Binding-site contacts:
Ligand atom C5 contacts residue ASN61 of chain 1.A at 3.7 Å.
Ligand atom C6 contacts residue TYR28 of chain 1.A at 3.6 Å (hydrophobic).
Ligand atom O6 contacts residue TYR28 of chain 1.A at 3.7 Å.
Ligand atom C7 contacts residue ASN61 of chain 1.A at 3.8 Å.
Ligand atom C2 contacts residue ASN61 of chain 1.A at 2.6 Å.
Ligand atom C4 contacts residue ASN61 of chain 1.A at 4.3 Å.
Ligand atom O5 contacts residue TYR28 of chain 1.A at 3.6 Å.
Ligand atom C3 contacts residue ASN61 of chain 1.A at 3.9 Å.
Ligand atom O7 contacts residue ASN61 of chain 1.A at 4.1 Å.
Ligand atom C1 contacts residue ASN61 of chain 1.A at 1.5 Å.
Ligand atom N2 contacts residue ASN61 of chain 1.A at 2.9 Å (h-bond).
Ligand atom O5 contacts residue ASN61 of chain 1.A at 2.5 Å (h-bond).
Ligand atom C5 contacts residue TYR28 of chain 1.A at 4.3 Å (hydrophobic).

Sequence of chain 1.A:
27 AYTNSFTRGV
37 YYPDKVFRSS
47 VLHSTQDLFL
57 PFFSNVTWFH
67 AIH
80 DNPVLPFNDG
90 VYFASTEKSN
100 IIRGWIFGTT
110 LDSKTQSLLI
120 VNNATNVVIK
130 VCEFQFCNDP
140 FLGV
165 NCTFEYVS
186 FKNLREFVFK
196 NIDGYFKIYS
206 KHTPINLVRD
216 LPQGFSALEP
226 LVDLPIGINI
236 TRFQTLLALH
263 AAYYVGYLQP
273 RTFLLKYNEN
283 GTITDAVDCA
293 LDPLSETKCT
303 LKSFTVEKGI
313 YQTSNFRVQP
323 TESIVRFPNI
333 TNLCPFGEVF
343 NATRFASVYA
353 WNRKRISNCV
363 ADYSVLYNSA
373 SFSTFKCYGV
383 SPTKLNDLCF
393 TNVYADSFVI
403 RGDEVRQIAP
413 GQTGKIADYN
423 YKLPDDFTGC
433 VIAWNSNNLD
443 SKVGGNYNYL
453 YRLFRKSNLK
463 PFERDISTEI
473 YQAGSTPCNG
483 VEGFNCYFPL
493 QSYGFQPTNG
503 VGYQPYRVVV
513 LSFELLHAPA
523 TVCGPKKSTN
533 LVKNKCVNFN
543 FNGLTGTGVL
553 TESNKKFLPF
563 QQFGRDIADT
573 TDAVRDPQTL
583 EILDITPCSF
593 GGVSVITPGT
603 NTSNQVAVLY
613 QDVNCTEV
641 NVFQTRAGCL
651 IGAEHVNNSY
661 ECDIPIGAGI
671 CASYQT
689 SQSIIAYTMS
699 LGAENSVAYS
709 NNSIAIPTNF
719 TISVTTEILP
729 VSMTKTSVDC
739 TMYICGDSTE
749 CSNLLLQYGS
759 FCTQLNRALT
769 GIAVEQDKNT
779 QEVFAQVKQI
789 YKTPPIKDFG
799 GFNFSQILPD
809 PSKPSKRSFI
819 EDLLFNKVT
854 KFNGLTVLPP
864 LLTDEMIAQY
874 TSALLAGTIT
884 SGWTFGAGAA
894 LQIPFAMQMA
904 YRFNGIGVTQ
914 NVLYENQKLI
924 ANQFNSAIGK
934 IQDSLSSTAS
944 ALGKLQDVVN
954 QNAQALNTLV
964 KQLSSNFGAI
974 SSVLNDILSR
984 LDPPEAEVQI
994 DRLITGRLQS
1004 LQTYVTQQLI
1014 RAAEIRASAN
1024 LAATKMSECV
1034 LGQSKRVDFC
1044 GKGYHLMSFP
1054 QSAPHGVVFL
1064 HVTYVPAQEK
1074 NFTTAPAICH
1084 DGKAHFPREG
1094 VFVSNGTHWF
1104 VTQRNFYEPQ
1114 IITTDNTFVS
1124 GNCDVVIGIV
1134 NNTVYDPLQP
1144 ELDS

The small molecule below binds the protein below.
Small molecule (SMILES): CC(=O)N[C@@H]1[C@@H](O)[C@H](O)[C@@H](CO)O[C@H]1O